A small-molecule ligand and the protein it binds are described below.
Small molecule (SMILES): CC(=O)N[C@@H]1[C@@H](O)[C@H](O)[C@@H](CO)O[C@H]1O

Sequence of chain 1.B:
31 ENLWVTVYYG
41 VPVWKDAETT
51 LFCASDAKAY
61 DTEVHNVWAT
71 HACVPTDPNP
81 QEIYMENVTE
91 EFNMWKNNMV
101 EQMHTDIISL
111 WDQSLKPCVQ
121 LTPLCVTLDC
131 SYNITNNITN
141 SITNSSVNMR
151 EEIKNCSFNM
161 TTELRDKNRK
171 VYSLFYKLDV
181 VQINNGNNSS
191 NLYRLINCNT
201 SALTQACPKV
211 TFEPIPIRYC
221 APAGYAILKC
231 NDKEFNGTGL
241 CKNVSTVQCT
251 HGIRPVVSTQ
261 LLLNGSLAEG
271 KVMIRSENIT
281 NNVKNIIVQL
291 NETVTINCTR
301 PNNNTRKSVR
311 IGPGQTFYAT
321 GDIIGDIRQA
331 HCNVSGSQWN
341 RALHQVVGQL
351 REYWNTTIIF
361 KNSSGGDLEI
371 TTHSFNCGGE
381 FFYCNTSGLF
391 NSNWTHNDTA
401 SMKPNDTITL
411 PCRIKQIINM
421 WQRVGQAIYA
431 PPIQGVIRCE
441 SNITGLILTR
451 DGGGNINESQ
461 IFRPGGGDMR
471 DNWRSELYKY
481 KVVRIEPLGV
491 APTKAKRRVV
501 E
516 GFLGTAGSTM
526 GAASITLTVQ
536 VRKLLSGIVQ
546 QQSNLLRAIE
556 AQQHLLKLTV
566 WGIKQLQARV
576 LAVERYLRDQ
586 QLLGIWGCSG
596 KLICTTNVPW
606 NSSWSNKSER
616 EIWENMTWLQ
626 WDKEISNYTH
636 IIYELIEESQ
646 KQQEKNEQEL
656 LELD

Binding-site contacts:
Ligand atom O7 contacts residue GLU277 of chain 1.B at 4.4 Å.
Ligand atom C7 contacts residue ASN278 of chain 1.B at 3.2 Å.
Ligand atom N2 contacts residue ASN278 of chain 1.B at 2.9 Å (h-bond).
Ligand atom O5 contacts residue ASN278 of chain 1.B at 2.4 Å (h-bond).
Ligand atom O6 contacts residue ASN281 of chain 1.B at 4.5 Å.
Ligand atom O7 contacts residue ASN278 of chain 1.B at 3.0 Å (h-bond).
Ligand atom O5 contacts residue THR280 of chain 1.B at 4.1 Å.
Ligand atom C5 contacts residue THR280 of chain 1.B at 4.1 Å.
Ligand atom C4 contacts residue ASN278 of chain 1.B at 4.2 Å.
Ligand atom C1 contacts residue THR280 of chain 1.B at 4.0 Å.
Ligand atom C3 contacts residue ASN278 of chain 1.B at 3.8 Å.
Ligand atom C5 contacts residue ASN278 of chain 1.B at 3.7 Å.
Ligand atom C2 contacts residue ASN278 of chain 1.B at 2.5 Å.
Ligand atom O6 contacts residue ASN278 of chain 1.B at 4.2 Å.
Ligand atom C8 contacts residue ASN278 of chain 1.B at 4.4 Å.
Ligand atom C1 contacts residue ASN278 of chain 1.B at 1.4 Å.